This protein binds this small molecule.
Small molecule (SMILES): CC(=O)N[C@H]1[C@H](O[C@H]2[C@H](O)[C@@H](NC(C)=O)CO[C@@H]2CO)O[C@H](CO)[C@@H](O)[C@@H]1O

Sequence of chain 3.A:
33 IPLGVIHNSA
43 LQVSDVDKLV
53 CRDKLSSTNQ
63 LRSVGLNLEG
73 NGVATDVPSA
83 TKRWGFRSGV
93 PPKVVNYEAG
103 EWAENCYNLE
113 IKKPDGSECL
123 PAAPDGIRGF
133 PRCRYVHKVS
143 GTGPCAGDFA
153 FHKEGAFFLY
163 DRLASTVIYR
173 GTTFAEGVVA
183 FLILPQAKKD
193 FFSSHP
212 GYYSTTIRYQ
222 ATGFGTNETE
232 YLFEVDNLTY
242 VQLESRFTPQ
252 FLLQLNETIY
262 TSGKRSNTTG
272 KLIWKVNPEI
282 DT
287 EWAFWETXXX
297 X

Binding-site contacts:
Ligand atom C6 contacts residue TYR261 of chain 3.A at 3.5 Å (hydrophobic).
Ligand atom C1 contacts residue ASN257 of chain 3.A at 1.4 Å.
Ligand atom O5 contacts residue ASN257 of chain 3.A at 2.4 Å (h-bond).
Ligand atom O5 contacts residue TYR261 of chain 3.A at 3.7 Å.
Ligand atom C8 contacts residue TYR261 of chain 3.A at 4.1 Å (hydrophobic).
Ligand atom C7 contacts residue ASN257 of chain 3.A at 3.4 Å.
Ligand atom C8 contacts residue THR217 of chain 3.A at 3.5 Å.
Ligand atom C2 contacts residue ASN257 of chain 3.A at 2.5 Å.
Ligand atom C8 contacts residue ASN257 of chain 3.A at 4.5 Å.
Ligand atom O7 contacts residue ASN257 of chain 3.A at 3.5 Å (h-bond).
Ligand atom C1 contacts residue TYR261 of chain 3.A at 3.9 Å (hydrophobic).
Ligand atom C5 contacts residue TYR261 of chain 3.A at 3.7 Å (hydrophobic).
Ligand atom O7 contacts residue LEU254 of chain 3.A at 4.1 Å.
Ligand atom N2 contacts residue ASN257 of chain 3.A at 2.9 Å (h-bond).
Ligand atom C4 contacts residue ASN257 of chain 3.A at 4.2 Å.
Ligand atom C3 contacts residue ASN257 of chain 3.A at 3.8 Å.
Ligand atom C7 contacts residue TYR261 of chain 3.A at 4.1 Å (hydrophobic).
Ligand atom O7 contacts residue TYR261 of chain 3.A at 3.8 Å.
Ligand atom C5 contacts residue ASN257 of chain 3.A at 3.7 Å.